A protein and the small-molecule ligand that binds it are described below.
Small molecule (SMILES): Nc1ncnc2c1ncn2[C@@H]1O[C@H](CO[P](=O)(O)O[P](=O)(O)NP(=O)(O)O)[C@@H](O)[C@H]1O

Sequence of chain 1.A:
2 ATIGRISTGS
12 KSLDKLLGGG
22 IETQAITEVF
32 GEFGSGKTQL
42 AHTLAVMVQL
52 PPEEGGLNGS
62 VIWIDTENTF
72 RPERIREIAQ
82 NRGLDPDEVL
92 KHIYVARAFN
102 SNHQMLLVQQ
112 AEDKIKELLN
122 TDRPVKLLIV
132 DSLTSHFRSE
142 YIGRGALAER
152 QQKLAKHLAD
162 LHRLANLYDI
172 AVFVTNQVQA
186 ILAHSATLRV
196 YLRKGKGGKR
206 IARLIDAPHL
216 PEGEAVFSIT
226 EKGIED

Binding-site contacts:
Ligand atom O2G contacts residue PHE34 of chain 1.A at 3.6 Å.
Ligand atom O2B contacts residue LYS38 of chain 1.A at 2.6 Å (salt-bridge).
Ligand atom N3B contacts residue MG1 of chain 1.E at 3.6 Å.
Ligand atom PG contacts residue GLN178 of chain 1.A at 3.6 Å.
Ligand atom O3G contacts residue PHE34 of chain 1.A at 3.5 Å.
Ligand atom O4' contacts residue GLN40 of chain 1.A at 3.5 Å.
Ligand atom N3 contacts residue ILE224 of chain 1.A at 3.4 Å.
Ligand atom O2A contacts residue THR39 of chain 1.A at 3.0 Å (h-bond).
Ligand atom N1 contacts residue ARG75 of chain 1.A at 3.7 Å.
Ligand atom O2B contacts residue GLY35 of chain 1.A at 3.7 Å.
Ligand atom O1G contacts residue MG1 of chain 1.E at 2.1 Å.
Ligand atom PB contacts residue MG1 of chain 1.E at 3.3 Å.
Ligand atom C8 contacts residue GLN40 of chain 1.A at 3.5 Å.
Ligand atom O3A contacts residue SER36 of chain 1.A at 3.7 Å.
Ligand atom O2A contacts residue GLN40 of chain 1.A at 2.7 Å (h-bond).
Ligand atom C4 contacts residue ILE224 of chain 1.A at 3.6 Å (hydrophobic).
Ligand atom N6 contacts residue ARG75 of chain 1.A at 3.4 Å.
Ligand atom O1A contacts residue THR39 of chain 1.A at 3.7 Å.
Ligand atom N3B contacts residue GLY35 of chain 1.A at 2.9 Å (h-bond).
Ligand atom O2' contacts residue ARG205 of chain 1.A at 3.6 Å (salt-bridge).
Ligand atom O1B contacts residue LYS38 of chain 1.A at 3.7 Å.
Ligand atom PG contacts residue MG1 of chain 1.E at 3.3 Å.
Ligand atom O3A contacts residue GLY37 of chain 1.A at 3.3 Å (h-bond).
Ligand atom O2A contacts residue GLY37 of chain 1.A at 3.1 Å.
Ligand atom N7 contacts residue GLN40 of chain 1.A at 3.5 Å (h-bond).
Ligand atom PB contacts residue GLY35 of chain 1.A at 3.7 Å.
Ligand atom N6 contacts residue GLU78 of chain 1.A at 3.6 Å (salt-bridge).
Ligand atom O5' contacts residue GLN40 of chain 1.A at 3.5 Å.
Ligand atom O3A contacts residue GLY35 of chain 1.A at 3.4 Å.
Ligand atom O1B contacts residue THR39 of chain 1.A at 3.0 Å (h-bond).
Ligand atom O2G contacts residue LYS38 of chain 1.A at 2.6 Å (salt-bridge).
Ligand atom O2G contacts residue GLN178 of chain 1.A at 2.8 Å (h-bond).
Ligand atom O1B contacts residue MG1 of chain 1.E at 2.1 Å.
Ligand atom O2A contacts residue LYS38 of chain 1.A at 3.4 Å (salt-bridge).
Ligand atom O2B contacts residue SER36 of chain 1.A at 3.3 Å (h-bond).
Ligand atom C4' contacts residue ARG205 of chain 1.A at 3.6 Å.
Ligand atom PB contacts residue LYS38 of chain 1.A at 3.7 Å.
Ligand atom O3G contacts residue GLN178 of chain 1.A at 3.3 Å (h-bond).
Ligand atom O2B contacts residue GLY37 of chain 1.A at 3.3 Å (h-bond).
Ligand atom C6 contacts residue ARG75 of chain 1.A at 3.5 Å.